The protein below binds the small molecule below.
Small molecule (SMILES): CC(=O)N[C@@H]1[C@@H](O)[C@H](O)[C@@H](CO)O[C@H]1O

Sequence of chain 1.A:
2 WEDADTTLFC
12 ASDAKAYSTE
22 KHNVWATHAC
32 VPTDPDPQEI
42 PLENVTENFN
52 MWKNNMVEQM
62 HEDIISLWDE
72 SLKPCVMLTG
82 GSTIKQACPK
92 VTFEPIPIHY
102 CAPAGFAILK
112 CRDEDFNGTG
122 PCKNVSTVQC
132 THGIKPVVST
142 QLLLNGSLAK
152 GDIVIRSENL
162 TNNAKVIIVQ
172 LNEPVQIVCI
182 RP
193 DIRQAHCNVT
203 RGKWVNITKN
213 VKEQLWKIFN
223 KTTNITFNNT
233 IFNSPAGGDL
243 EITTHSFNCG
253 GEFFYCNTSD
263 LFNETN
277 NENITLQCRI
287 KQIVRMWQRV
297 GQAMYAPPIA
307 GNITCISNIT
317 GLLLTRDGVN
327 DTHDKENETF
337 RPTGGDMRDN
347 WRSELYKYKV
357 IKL

Binding-site contacts:
Ligand atom O5 contacts residue ASN259 of chain 1.A at 2.3 Å (h-bond).
Ligand atom C7 contacts residue THR246 of chain 1.A at 4.5 Å.
Ligand atom C8 contacts residue ASN259 of chain 1.A at 4.4 Å.
Ligand atom C2 contacts residue ASN259 of chain 1.A at 2.5 Å.
Ligand atom C1 contacts residue ASN259 of chain 1.A at 1.4 Å.
Ligand atom C1 contacts residue SER261 of chain 1.A at 3.4 Å.
Ligand atom C8 contacts residue THR245 of chain 1.A at 4.3 Å.
Ligand atom O6 contacts residue ASP262 of chain 1.A at 4.4 Å.
Ligand atom C5 contacts residue SER261 of chain 1.A at 4.0 Å.
Ligand atom C3 contacts residue SER261 of chain 1.A at 4.4 Å.
Ligand atom C3 contacts residue ASN259 of chain 1.A at 3.8 Å.
Ligand atom C2 contacts residue SER261 of chain 1.A at 4.3 Å.
Ligand atom C8 contacts residue THR246 of chain 1.A at 3.6 Å.
Ligand atom N2 contacts residue SER261 of chain 1.A at 4.5 Å.
Ligand atom C4 contacts residue ASN259 of chain 1.A at 4.2 Å.
Ligand atom C7 contacts residue ASN259 of chain 1.A at 3.2 Å.
Ligand atom C5 contacts residue ASN259 of chain 1.A at 3.6 Å.
Ligand atom O5 contacts residue SER261 of chain 1.A at 3.9 Å.
Ligand atom C8 contacts residue LEU242 of chain 1.A at 3.8 Å (hydrophobic).
Ligand atom N2 contacts residue ASN259 of chain 1.A at 2.9 Å (h-bond).
Ligand atom O7 contacts residue ASN259 of chain 1.A at 3.0 Å (h-bond).